The protein below binds the small molecule below.
Small molecule (SMILES): CC(C)CCC[C@@H](C)[C@H]1CC[C@H]2[C@@H]3CC=C4C[C@@H](O)CC[C@]4(C)[C@H]3CC[C@]12C

Sequence of chain 1.D:
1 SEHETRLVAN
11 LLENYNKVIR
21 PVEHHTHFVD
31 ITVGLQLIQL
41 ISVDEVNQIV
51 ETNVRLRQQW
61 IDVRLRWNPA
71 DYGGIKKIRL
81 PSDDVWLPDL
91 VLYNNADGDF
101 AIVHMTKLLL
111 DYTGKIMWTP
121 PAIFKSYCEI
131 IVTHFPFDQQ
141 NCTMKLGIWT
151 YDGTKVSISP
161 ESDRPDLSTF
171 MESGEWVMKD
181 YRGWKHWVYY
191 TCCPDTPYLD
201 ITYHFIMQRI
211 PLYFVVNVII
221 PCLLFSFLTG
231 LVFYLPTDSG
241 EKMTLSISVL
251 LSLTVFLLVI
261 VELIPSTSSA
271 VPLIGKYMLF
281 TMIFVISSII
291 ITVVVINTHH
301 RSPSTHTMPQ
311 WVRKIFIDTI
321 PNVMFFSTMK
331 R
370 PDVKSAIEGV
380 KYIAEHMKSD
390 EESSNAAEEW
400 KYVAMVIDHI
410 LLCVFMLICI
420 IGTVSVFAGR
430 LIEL

Binding-site contacts:
Ligand atom C19 contacts residue VAL300 of chain 1.C at 3.7 Å (hydrophobic).
Ligand atom C24 contacts residue PHE439 of chain 1.C at 3.7 Å (hydrophobic).
Ligand atom C2 contacts residue TYR234 of chain 1.D at 3.9 Å (hydrophobic).
Ligand atom C4 contacts residue TYR234 of chain 1.D at 4.0 Å (hydrophobic).
Ligand atom C1 contacts residue TRP317 of chain 1.C at 4.5 Å (hydrophobic).
Ligand atom C26 contacts residue VAL442 of chain 1.C at 4.4 Å (hydrophobic).
Ligand atom C7 contacts residue TRP317 of chain 1.C at 4.4 Å (hydrophobic).
Ligand atom C18 contacts residue PHE439 of chain 1.C at 3.9 Å (hydrophobic).
Ligand atom O1 contacts residue ARG307 of chain 1.C at 3.1 Å (salt-bridge).
Ligand atom C7 contacts residue LEU304 of chain 1.C at 4.2 Å (hydrophobic).
Ligand atom C6 contacts residue TRP317 of chain 1.C at 4.3 Å (hydrophobic).
Ligand atom C27 contacts residue VAL442 of chain 1.C at 3.7 Å (hydrophobic).
Ligand atom C6 contacts residue ILE318 of chain 1.C at 3.9 Å (hydrophobic).
Ligand atom C27 contacts residue LEU438 of chain 1.C at 4.2 Å (hydrophobic).
Ligand atom C20 contacts residue PHE439 of chain 1.C at 4.3 Å (hydrophobic).
Ligand atom C4 contacts residue ARG307 of chain 1.C at 3.2 Å.
Ligand atom C18 contacts residue VAL300 of chain 1.C at 4.1 Å (hydrophobic).
Ligand atom C16 contacts residue PHE439 of chain 1.C at 3.6 Å (hydrophobic).
Ligand atom C8 contacts residue VAL300 of chain 1.C at 4.2 Å (hydrophobic).
Ligand atom C24 contacts residue VAL442 of chain 1.C at 4.4 Å (hydrophobic).
Ligand atom C17 contacts residue PHE439 of chain 1.C at 4.4 Å (hydrophobic).
Ligand atom C6 contacts residue LEU304 of chain 1.C at 3.8 Å (hydrophobic).
Ligand atom C7 contacts residue PHE322 of chain 1.C at 4.2 Å (hydrophobic).
Ligand atom C15 contacts residue PHE439 of chain 1.C at 3.6 Å (hydrophobic).
Ligand atom C23 contacts residue LEU297 of chain 1.C at 4.5 Å (hydrophobic).
Ligand atom C5 contacts residue ILE318 of chain 1.C at 4.3 Å (hydrophobic).
Ligand atom C22 contacts residue PHE439 of chain 1.C at 4.0 Å (hydrophobic).
Ligand atom C3 contacts residue ARG307 of chain 1.C at 3.8 Å.
Ligand atom C3 contacts residue TYR234 of chain 1.D at 4.2 Å (hydrophobic).
Ligand atom C23 contacts residue PHE439 of chain 1.C at 3.6 Å (hydrophobic).
Ligand atom C5 contacts residue TRP317 of chain 1.C at 4.5 Å (hydrophobic).
Ligand atom C4 contacts residue ILE318 of chain 1.C at 4.0 Å (hydrophobic).
Ligand atom C3 contacts residue ILE318 of chain 1.C at 4.2 Å (hydrophobic).
Ligand atom C15 contacts residue PHE322 of chain 1.C at 3.8 Å (hydrophobic).
Ligand atom O1 contacts residue THR328 of chain 1.D at 3.2 Å.
Ligand atom C18 contacts residue LEU297 of chain 1.C at 4.0 Å (hydrophobic).
Ligand atom C19 contacts residue TYR234 of chain 1.D at 3.5 Å (hydrophobic).
Ligand atom O1 contacts residue TYR234 of chain 1.D at 4.2 Å.
Ligand atom C4 contacts residue LEU304 of chain 1.C at 4.0 Å (hydrophobic).
Ligand atom C5 contacts residue LEU304 of chain 1.C at 4.4 Å (hydrophobic).

Sequence of chain 1.C:
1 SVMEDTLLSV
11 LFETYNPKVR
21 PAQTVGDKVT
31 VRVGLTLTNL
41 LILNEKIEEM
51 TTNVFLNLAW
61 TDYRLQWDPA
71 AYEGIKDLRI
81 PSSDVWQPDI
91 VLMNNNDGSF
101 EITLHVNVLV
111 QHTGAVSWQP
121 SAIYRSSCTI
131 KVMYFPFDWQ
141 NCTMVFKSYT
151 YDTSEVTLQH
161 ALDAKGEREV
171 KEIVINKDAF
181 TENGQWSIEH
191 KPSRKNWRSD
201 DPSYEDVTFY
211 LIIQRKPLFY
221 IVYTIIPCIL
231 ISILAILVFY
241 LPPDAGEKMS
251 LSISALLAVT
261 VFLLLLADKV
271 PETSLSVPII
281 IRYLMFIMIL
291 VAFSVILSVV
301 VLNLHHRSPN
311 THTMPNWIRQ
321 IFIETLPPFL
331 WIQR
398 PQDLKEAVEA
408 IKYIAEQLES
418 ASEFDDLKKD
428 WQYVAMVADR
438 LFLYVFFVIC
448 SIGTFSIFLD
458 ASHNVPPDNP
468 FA